Binding-site contacts:
Ligand atom CG contacts residue LYS31 of chain 7.A at 3.5 Å.
Ligand atom O contacts residue LYS31 of chain 7.A at 4.1 Å.
Ligand atom OE1 contacts residue ASP21 of chain 7.A at 4.5 Å.
Ligand atom NE2 contacts residue LYS31 of chain 7.A at 3.0 Å (salt-bridge).
Ligand atom OE1 contacts residue LYS31 of chain 7.A at 3.1 Å.
Ligand atom CB contacts residue LYS31 of chain 7.A at 3.8 Å.
Ligand atom CB contacts residue PRO30 of chain 7.A at 4.0 Å (hydrophobic).
Ligand atom OXT contacts residue SER32 of chain 7.A at 2.7 Å (h-bond).
Ligand atom C contacts residue LYS31 of chain 7.A at 4.5 Å.
Ligand atom CD contacts residue ILE29 of chain 7.A at 4.4 Å (hydrophobic).
Ligand atom CD contacts residue PRO30 of chain 7.A at 4.0 Å (hydrophobic).
Ligand atom NE2 contacts residue PRO30 of chain 7.A at 3.2 Å.
Ligand atom OE1 contacts residue ALA24 of chain 7.A at 4.0 Å.
Ligand atom CD contacts residue LYS31 of chain 7.A at 3.1 Å.
Ligand atom C contacts residue SER32 of chain 7.A at 3.8 Å.
Ligand atom O contacts residue SER32 of chain 7.A at 4.1 Å.
Ligand atom NE2 contacts residue ILE29 of chain 7.A at 3.5 Å (h-bond).

The protein below binds the small molecule below.
Small molecule (SMILES): NC(=O)CC[C@H](N)C(=O)O

Sequence of chain 7.A:
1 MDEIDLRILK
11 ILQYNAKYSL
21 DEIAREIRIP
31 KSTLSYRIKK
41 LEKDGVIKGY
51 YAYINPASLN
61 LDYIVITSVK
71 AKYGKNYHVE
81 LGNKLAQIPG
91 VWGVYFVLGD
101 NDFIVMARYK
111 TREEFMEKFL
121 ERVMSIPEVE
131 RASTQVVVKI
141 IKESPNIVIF